This small molecule binds to this protein.
Small molecule (SMILES): NC(=O)c1cc[n+](COC[n+]2ccccc2/C=N/O)cc1

Sequence of chain 2.B:
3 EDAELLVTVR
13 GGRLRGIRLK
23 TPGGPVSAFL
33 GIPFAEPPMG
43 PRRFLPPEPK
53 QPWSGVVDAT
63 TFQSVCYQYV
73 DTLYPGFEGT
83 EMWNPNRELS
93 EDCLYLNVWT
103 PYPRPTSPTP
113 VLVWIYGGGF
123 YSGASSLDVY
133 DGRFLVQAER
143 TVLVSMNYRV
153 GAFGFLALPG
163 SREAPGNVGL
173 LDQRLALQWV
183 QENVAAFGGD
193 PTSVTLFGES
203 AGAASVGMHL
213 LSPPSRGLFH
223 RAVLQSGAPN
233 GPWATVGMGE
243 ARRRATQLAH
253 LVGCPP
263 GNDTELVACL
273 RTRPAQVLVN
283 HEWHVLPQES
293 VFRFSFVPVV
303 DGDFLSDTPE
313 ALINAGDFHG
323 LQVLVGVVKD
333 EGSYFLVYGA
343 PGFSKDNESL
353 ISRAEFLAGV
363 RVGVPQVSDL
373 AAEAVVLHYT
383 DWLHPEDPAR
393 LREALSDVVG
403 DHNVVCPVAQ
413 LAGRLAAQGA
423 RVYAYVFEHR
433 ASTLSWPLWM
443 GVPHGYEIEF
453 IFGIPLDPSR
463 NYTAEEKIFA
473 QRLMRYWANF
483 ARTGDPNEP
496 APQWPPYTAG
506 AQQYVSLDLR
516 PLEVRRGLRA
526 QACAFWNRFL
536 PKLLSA

Binding-site contacts:
Ligand atom C13 contacts residue TRP285 of chain 2.B at 3.1 Å (hydrophobic).
Ligand atom C12 contacts residue GLU284 of chain 2.B at 3.8 Å.
Ligand atom N2 contacts residue TYR123 of chain 2.B at 3.4 Å (h-bond).
Ligand atom O1 contacts residue VAL293 of chain 2.B at 3.6 Å.
Ligand atom O2 contacts residue TYR123 of chain 2.B at 3.3 Å (h-bond).
Ligand atom N4 contacts residue GLU284 of chain 2.B at 2.8 Å (salt-bridge).
Ligand atom C13 contacts residue TYR123 of chain 2.B at 3.5 Å (hydrophobic).
Ligand atom C5 contacts residue TYR123 of chain 2.B at 3.5 Å (hydrophobic).
Ligand atom C12 contacts residue TYR71 of chain 2.B at 3.7 Å (hydrophobic).
Ligand atom C9 contacts residue TRP285 of chain 2.B at 3.3 Å (hydrophobic).
Ligand atom C6 contacts residue ASP73 of chain 2.B at 3.5 Å.
Ligand atom N2 contacts residue TYR340 of chain 2.B at 3.6 Å.
Ligand atom C6 contacts residue TYR123 of chain 2.B at 3.2 Å (hydrophobic).
Ligand atom O3 contacts residue TRP285 of chain 2.B at 3.5 Å.
Ligand atom O1 contacts residue ARG295 of chain 2.B at 3.8 Å.
Ligand atom C14 contacts residue TRP285 of chain 2.B at 3.6 Å (hydrophobic).
Ligand atom C12 contacts residue TRP285 of chain 2.B at 3.1 Å (hydrophobic).
Ligand atom N4 contacts residue TYR71 of chain 2.B at 3.5 Å.
Ligand atom C6 contacts residue TYR340 of chain 2.B at 3.4 Å (hydrophobic).
Ligand atom C7 contacts residue ASP73 of chain 2.B at 3.7 Å.
Ligand atom C4 contacts residue TYR336 of chain 2.B at 3.3 Å (hydrophobic).
Ligand atom C10 contacts residue TYR71 of chain 2.B at 3.8 Å (hydrophobic).
Ligand atom C5 contacts residue TYR340 of chain 2.B at 3.6 Å (hydrophobic).
Ligand atom C8 contacts residue TRP285 of chain 2.B at 3.5 Å (hydrophobic).
Ligand atom O3 contacts residue TYR71 of chain 2.B at 3.4 Å.
Ligand atom C7 contacts residue TYR340 of chain 2.B at 3.2 Å (hydrophobic).
Ligand atom C10 contacts residue TRP285 of chain 2.B at 3.4 Å (hydrophobic).
Ligand atom N3 contacts residue TRP285 of chain 2.B at 3.2 Å.
Ligand atom C11 contacts residue TYR71 of chain 2.B at 3.6 Å (hydrophobic).
Ligand atom N4 contacts residue TRP285 of chain 2.B at 3.9 Å.
Ligand atom C14 contacts residue TYR71 of chain 2.B at 3.3 Å (hydrophobic).
Ligand atom C5 contacts residue TYR336 of chain 2.B at 3.2 Å (hydrophobic).
Ligand atom C3 contacts residue PHE337 of chain 2.B at 3.7 Å (hydrophobic).
Ligand atom C11 contacts residue TRP285 of chain 2.B at 3.3 Å (hydrophobic).
Ligand atom O1 contacts residue PHE294 of chain 2.B at 3.0 Å (h-bond).
Ligand atom N1 contacts residue PHE294 of chain 2.B at 3.6 Å.
Ligand atom N4 contacts residue VAL281 of chain 2.B at 3.2 Å (h-bond).
Ligand atom C2 contacts residue TYR340 of chain 2.B at 3.9 Å (hydrophobic).
Ligand atom N1 contacts residue PHE296 of chain 2.B at 3.8 Å.
Ligand atom C2 contacts residue TYR123 of chain 2.B at 3.8 Å (hydrophobic).